Sequence of chain 1.A:
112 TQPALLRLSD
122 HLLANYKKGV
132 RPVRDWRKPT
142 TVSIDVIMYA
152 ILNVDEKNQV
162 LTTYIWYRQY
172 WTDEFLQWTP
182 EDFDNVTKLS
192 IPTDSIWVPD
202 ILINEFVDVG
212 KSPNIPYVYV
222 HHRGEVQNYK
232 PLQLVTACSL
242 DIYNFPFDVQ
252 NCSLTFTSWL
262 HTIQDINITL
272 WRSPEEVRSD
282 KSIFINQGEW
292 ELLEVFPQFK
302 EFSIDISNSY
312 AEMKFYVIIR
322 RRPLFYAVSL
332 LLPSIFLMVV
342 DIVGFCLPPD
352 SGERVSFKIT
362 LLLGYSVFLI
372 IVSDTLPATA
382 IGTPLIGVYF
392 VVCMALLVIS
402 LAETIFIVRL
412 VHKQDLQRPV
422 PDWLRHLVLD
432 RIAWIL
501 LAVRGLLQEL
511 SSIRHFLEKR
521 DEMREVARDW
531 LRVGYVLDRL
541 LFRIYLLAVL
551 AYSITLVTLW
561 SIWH

Binding-site contacts:
Ligand atom O7 contacts residue PRO140 of chain 1.A at 4.3 Å.
Ligand atom C7 contacts residue PHE300 of chain 1.A at 4.3 Å (hydrophobic).
Ligand atom O5 contacts residue ASN268 of chain 1.A at 2.4 Å (h-bond).
Ligand atom C5 contacts residue ASN268 of chain 1.A at 3.6 Å.
Ligand atom O6 contacts residue THR270 of chain 1.A at 3.2 Å.
Ligand atom C6 contacts residue PHE300 of chain 1.A at 4.3 Å (hydrophobic).
Ligand atom C3 contacts residue ASN268 of chain 1.A at 3.8 Å.
Ligand atom C7 contacts residue ASN268 of chain 1.A at 3.2 Å.
Ligand atom C4 contacts residue ASN268 of chain 1.A at 4.2 Å.
Ligand atom C8 contacts residue PHE300 of chain 1.A at 3.8 Å (hydrophobic).
Ligand atom O5 contacts residue THR270 of chain 1.A at 3.9 Å.
Ligand atom O5 contacts residue ILE269 of chain 1.A at 3.9 Å.
Ligand atom C1 contacts residue PHE300 of chain 1.A at 4.0 Å (hydrophobic).
Ligand atom C5 contacts residue PHE300 of chain 1.A at 3.7 Å (hydrophobic).
Ligand atom C5 contacts residue THR270 of chain 1.A at 4.4 Å.
Ligand atom N2 contacts residue ILE264 of chain 1.A at 4.4 Å.
Ligand atom C2 contacts residue ASN268 of chain 1.A at 2.5 Å.
Ligand atom C8 contacts residue ASN268 of chain 1.A at 4.4 Å.
Ligand atom O7 contacts residue ASN268 of chain 1.A at 3.0 Å (h-bond).
Ligand atom N2 contacts residue ASN268 of chain 1.A at 2.9 Å (h-bond).
Ligand atom O4 contacts residue PHE300 of chain 1.A at 4.4 Å.
Ligand atom C1 contacts residue ASN268 of chain 1.A at 1.4 Å.
Ligand atom C5 contacts residue ILE269 of chain 1.A at 4.3 Å (hydrophobic).
Ligand atom O5 contacts residue PHE300 of chain 1.A at 4.0 Å.
Ligand atom C6 contacts residue ILE269 of chain 1.A at 3.9 Å (hydrophobic).
Ligand atom C8 contacts residue ILE264 of chain 1.A at 4.3 Å (hydrophobic).
Ligand atom O7 contacts residue PHE300 of chain 1.A at 4.1 Å.
Ligand atom C6 contacts residue THR270 of chain 1.A at 3.6 Å.

The small molecule below binds the protein below.
Small molecule (SMILES): CC(=O)N[C@H]1[C@H](O[C@H]2[C@H](O)[C@@H](NC(C)=O)CO[C@@H]2CO)O[C@H](CO)[C@@H](O)[C@@H]1O